This small molecule binds to this protein.
Small molecule (SMILES): CC(=O)N[C@H]1[C@H](O[C@H]2[C@H](O)[C@@H](NC(C)=O)CO[C@@H]2CO)O[C@H](CO)[C@@H](O)[C@@H]1O

Binding-site contacts:
Ligand atom C8 contacts residue ARG370 of chain 1.I at 4.1 Å.
Ligand atom C3 contacts residue GLU294 of chain 1.I at 3.5 Å.
Ligand atom O7 contacts residue ASN350 of chain 1.I at 4.1 Å.
Ligand atom O5 contacts residue ASN298 of chain 1.I at 2.4 Å (h-bond).
Ligand atom O3 contacts residue GLU294 of chain 1.I at 3.5 Å (salt-bridge).
Ligand atom O7 contacts residue ARG351 of chain 1.I at 4.1 Å.
Ligand atom C1 contacts residue GLU294 of chain 1.I at 4.3 Å.
Ligand atom N2 contacts residue ASN298 of chain 1.I at 2.8 Å (h-bond).
Ligand atom C8 contacts residue SER295 of chain 1.I at 3.8 Å.
Ligand atom O5 contacts residue GLN302 of chain 1.I at 4.3 Å.
Ligand atom C6 contacts residue ARG351 of chain 1.I at 4.0 Å.
Ligand atom C7 contacts residue SER295 of chain 1.I at 4.4 Å.
Ligand atom C4 contacts residue ASN298 of chain 1.I at 4.2 Å.
Ligand atom C5 contacts residue ASN298 of chain 1.I at 3.7 Å.
Ligand atom C3 contacts residue ASN298 of chain 1.I at 3.8 Å.
Ligand atom C7 contacts residue GLU294 of chain 1.I at 3.4 Å.
Ligand atom C7 contacts residue ASN298 of chain 1.I at 3.2 Å.
Ligand atom N2 contacts residue GLU294 of chain 1.I at 2.6 Å (salt-bridge).
Ligand atom C8 contacts residue ASN298 of chain 1.I at 4.3 Å.
Ligand atom C2 contacts residue GLU294 of chain 1.I at 3.6 Å.
Ligand atom C8 contacts residue THR369 of chain 1.I at 3.5 Å.
Ligand atom C2 contacts residue ASN298 of chain 1.I at 2.4 Å.
Ligand atom O7 contacts residue ASN298 of chain 1.I at 3.1 Å (h-bond).
Ligand atom C5 contacts residue ARG351 of chain 1.I at 4.3 Å.
Ligand atom C1 contacts residue ASN298 of chain 1.I at 1.4 Å.
Ligand atom C8 contacts residue GLU294 of chain 1.I at 3.3 Å.

Sequence of chain 1.I:
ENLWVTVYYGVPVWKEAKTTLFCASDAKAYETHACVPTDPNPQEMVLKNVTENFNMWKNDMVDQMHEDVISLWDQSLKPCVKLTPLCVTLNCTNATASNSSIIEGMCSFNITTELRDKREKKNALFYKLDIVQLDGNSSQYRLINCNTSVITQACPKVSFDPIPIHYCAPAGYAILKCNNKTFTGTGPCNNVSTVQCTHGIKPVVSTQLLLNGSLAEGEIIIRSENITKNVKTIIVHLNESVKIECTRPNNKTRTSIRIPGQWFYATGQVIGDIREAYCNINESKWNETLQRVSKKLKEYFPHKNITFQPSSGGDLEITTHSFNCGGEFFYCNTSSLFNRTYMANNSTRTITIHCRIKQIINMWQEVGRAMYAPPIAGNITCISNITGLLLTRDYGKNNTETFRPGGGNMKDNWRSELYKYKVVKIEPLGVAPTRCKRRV